Sequence of chain 4.A:
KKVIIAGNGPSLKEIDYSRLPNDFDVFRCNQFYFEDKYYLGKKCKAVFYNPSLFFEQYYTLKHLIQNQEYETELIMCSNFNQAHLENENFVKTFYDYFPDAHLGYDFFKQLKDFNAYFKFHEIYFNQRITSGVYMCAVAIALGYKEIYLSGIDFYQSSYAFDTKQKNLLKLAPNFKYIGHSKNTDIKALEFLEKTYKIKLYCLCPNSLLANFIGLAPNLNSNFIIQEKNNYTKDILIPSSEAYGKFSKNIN

Binding-site contacts:
Ligand atom O3' contacts residue THR131 of chain 4.A at 3.3 Å.
Ligand atom C2' contacts residue TYR156 of chain 4.A at 3.7 Å (hydrophobic).
Ligand atom N4 contacts residue SER161 of chain 4.A at 2.5 Å (h-bond).
Ligand atom O3' contacts residue GLY133 of chain 4.A at 3.7 Å.
Ligand atom C4 contacts residue SER161 of chain 4.A at 3.2 Å.
Ligand atom OP1 contacts residue TYR156 of chain 4.A at 2.9 Å (h-bond).
Ligand atom O4' contacts residue GLY8 of chain 4.A at 3.0 Å.
Ligand atom C2 contacts residue GLY152 of chain 4.A at 3.7 Å.
Ligand atom OP3 contacts residue ASN31 of chain 4.A at 3.4 Å (h-bond).
Ligand atom C1' contacts residue GLY152 of chain 4.A at 3.7 Å.
Ligand atom O2 contacts residue PHE155 of chain 4.A at 3.3 Å (h-bond).
Ligand atom O5' contacts residue TYR162 of chain 4.A at 3.7 Å.
Ligand atom C3' contacts residue TYR156 of chain 4.A at 3.2 Å (hydrophobic).
Ligand atom O3' contacts residue SER132 of chain 4.A at 3.1 Å (h-bond).
Ligand atom C6 contacts residue GLY10 of chain 4.A at 3.6 Å.
Ligand atom C2 contacts residue PHE155 of chain 4.A at 3.7 Å (hydrophobic).
Ligand atom O2 contacts residue ILE153 of chain 4.A at 3.3 Å.
Ligand atom O2' contacts residue THR131 of chain 4.A at 2.6 Å (h-bond).
Ligand atom C5 contacts residue TYR156 of chain 4.A at 3.5 Å (hydrophobic).
Ligand atom O4' contacts residue ASN9 of chain 4.A at 2.9 Å (h-bond).
Ligand atom OP1 contacts residue TYR162 of chain 4.A at 2.6 Å (h-bond).
Ligand atom O2 contacts residue GLY152 of chain 4.A at 3.7 Å.
Ligand atom OP2 contacts residue ASN31 of chain 4.A at 2.8 Å (h-bond).
Ligand atom C2' contacts residue THR131 of chain 4.A at 3.5 Å.
Ligand atom O2 contacts residue ASP154 of chain 4.A at 2.8 Å (salt-bridge).
Ligand atom N3 contacts residue TYR156 of chain 4.A at 3.3 Å (h-bond).
Ligand atom P contacts residue TYR156 of chain 4.A at 3.5 Å.
Ligand atom C5 contacts residue SER161 of chain 4.A at 3.2 Å.
Ligand atom OP3 contacts residue TYR156 of chain 4.A at 3.4 Å (h-bond).
Ligand atom N3 contacts residue ASP154 of chain 4.A at 3.5 Å (salt-bridge).
Ligand atom C2 contacts residue ASP154 of chain 4.A at 3.4 Å.
Ligand atom C5' contacts residue CYS30 of chain 4.A at 3.4 Å (hydrophobic).
Ligand atom C4 contacts residue TYR156 of chain 4.A at 3.7 Å (hydrophobic).
Ligand atom C5 contacts residue GLY10 of chain 4.A at 3.7 Å.
Ligand atom O2' contacts residue GLY133 of chain 4.A at 3.2 Å (h-bond).
Ligand atom O3' contacts residue TYR156 of chain 4.A at 3.6 Å.
Ligand atom N4 contacts residue TYR156 of chain 4.A at 3.5 Å.
Ligand atom N1 contacts residue GLY152 of chain 4.A at 3.7 Å.
Ligand atom N3 contacts residue PHE155 of chain 4.A at 3.4 Å (h-bond).
Ligand atom P contacts residue ASN31 of chain 4.A at 3.7 Å.

A protein and the small-molecule ligand that binds it are described below.
Small molecule (SMILES): Nc1cc[n+]([C@@H]2O[C@H](COP(=O)(O)O)[C@@H](O)[C@H]2O)c(=O)[nH]1